This small molecule binds to this protein.
Small molecule (SMILES): CC(=O)N[C@@H]1[C@@H](O)[C@H](O)[C@@H](CO)O[C@H]1O

Sequence of chain 36.D:
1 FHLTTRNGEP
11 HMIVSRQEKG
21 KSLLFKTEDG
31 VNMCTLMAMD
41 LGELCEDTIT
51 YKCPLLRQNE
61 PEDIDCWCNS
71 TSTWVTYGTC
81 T

Sequence of chain 36.C:
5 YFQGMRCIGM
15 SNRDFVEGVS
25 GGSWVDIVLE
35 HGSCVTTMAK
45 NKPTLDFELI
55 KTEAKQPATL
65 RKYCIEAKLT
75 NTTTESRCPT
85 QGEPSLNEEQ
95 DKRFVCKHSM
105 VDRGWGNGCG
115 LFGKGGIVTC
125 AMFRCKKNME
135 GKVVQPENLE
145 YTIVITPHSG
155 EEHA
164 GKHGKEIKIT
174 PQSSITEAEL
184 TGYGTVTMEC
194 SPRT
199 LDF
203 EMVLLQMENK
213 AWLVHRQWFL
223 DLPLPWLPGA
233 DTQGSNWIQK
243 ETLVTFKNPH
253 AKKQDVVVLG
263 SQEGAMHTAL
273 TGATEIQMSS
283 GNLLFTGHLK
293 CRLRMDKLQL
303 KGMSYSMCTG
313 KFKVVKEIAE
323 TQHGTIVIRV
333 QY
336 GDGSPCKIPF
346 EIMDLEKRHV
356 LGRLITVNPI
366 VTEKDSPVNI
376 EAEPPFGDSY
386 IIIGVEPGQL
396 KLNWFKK

Binding-site contacts:
Ligand atom O7 contacts residue MET126 of chain 36.C at 3.1 Å.
Ligand atom C6 contacts residue ASN75 of chain 36.C at 3.8 Å.
Ligand atom O3 contacts residue NAG1 of chain 36.T at 2.4 Å (h-bond).
Ligand atom N2 contacts residue ASN75 of chain 36.C at 3.0 Å (h-bond).
Ligand atom O6 contacts residue CYS45 of chain 36.D at 3.4 Å (h-bond).
Ligand atom C6 contacts residue CYS45 of chain 36.D at 4.4 Å (hydrophobic).
Ligand atom C7 contacts residue MET126 of chain 36.C at 3.8 Å (hydrophobic).
Ligand atom C1 contacts residue ASN75 of chain 36.C at 1.3 Å.
Ligand atom C4 contacts residue NAG1 of chain 36.T at 2.9 Å.
Ligand atom C2 contacts residue ASN75 of chain 36.C at 2.6 Å.
Ligand atom O6 contacts residue ASN75 of chain 36.C at 3.8 Å.
Ligand atom C6 contacts residue THR48 of chain 36.D at 4.4 Å.
Ligand atom C8 contacts residue ASN75 of chain 36.C at 3.0 Å.
Ligand atom O4 contacts residue NAG1 of chain 36.T at 1.6 Å.
Ligand atom C5 contacts residue ASN75 of chain 36.C at 3.2 Å.
Ligand atom C3 contacts residue NAG1 of chain 36.T at 3.3 Å.
Ligand atom C3 contacts residue ASN75 of chain 36.C at 3.5 Å.
Ligand atom C8 contacts residue MET126 of chain 36.C at 3.7 Å (hydrophobic).
Ligand atom C8 contacts residue PHE98 of chain 36.C at 3.6 Å (hydrophobic).
Ligand atom O6 contacts residue NAG1 of chain 36.T at 4.1 Å.
Ligand atom C7 contacts residue ASN75 of chain 36.C at 2.8 Å.
Ligand atom C4 contacts residue ASN75 of chain 36.C at 4.0 Å.
Ligand atom O5 contacts residue THR48 of chain 36.D at 4.0 Å.
Ligand atom O7 contacts residue ASN75 of chain 36.C at 3.2 Å (h-bond).
Ligand atom C6 contacts residue NAG1 of chain 36.T at 3.4 Å.
Ligand atom C2 contacts residue NAG1 of chain 36.T at 4.1 Å.
Ligand atom O6 contacts residue GLU46 of chain 36.D at 3.8 Å.
Ligand atom C5 contacts residue NAG1 of chain 36.T at 3.7 Å.
Ligand atom O5 contacts residue ASN75 of chain 36.C at 2.1 Å (h-bond).
Ligand atom O6 contacts residue THR48 of chain 36.D at 4.0 Å.